Sequence of chain 4.E:
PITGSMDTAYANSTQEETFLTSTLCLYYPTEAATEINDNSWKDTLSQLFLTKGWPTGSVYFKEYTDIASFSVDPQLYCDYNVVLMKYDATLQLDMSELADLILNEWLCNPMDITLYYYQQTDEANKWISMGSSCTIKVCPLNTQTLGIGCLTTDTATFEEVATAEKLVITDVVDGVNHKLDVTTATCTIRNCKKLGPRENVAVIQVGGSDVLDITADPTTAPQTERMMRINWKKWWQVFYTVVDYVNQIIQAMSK

A small-molecule ligand and the protein it binds are described below.
Small molecule (SMILES): CC(=O)N[C@H]1[C@H](O[C@H]2[C@H](O)[C@@H](NC(C)=O)CO[C@@H]2CO)O[C@H](CO)[C@@H](O)[C@@H]1O

Binding-site contacts:
Ligand atom C5 contacts residue ASN12 of chain 4.E at 4.1 Å.
Ligand atom O7 contacts residue ASN12 of chain 4.E at 3.6 Å.
Ligand atom C2 contacts residue ASN12 of chain 4.E at 3.3 Å.
Ligand atom C1 contacts residue ASN12 of chain 4.E at 2.2 Å.
Ligand atom N2 contacts residue ASN12 of chain 4.E at 3.8 Å.
Ligand atom O5 contacts residue ASN12 of chain 4.E at 2.7 Å (h-bond).
Ligand atom C7 contacts residue ASN12 of chain 4.E at 3.9 Å.